A small-molecule ligand and the protein it binds are described below.
Small molecule (SMILES): CC(=O)N[C@@H]1[C@@H](O)[C@H](O)[C@@H](CO)O[C@H]1O

Binding-site contacts:
Ligand atom C5 contacts residue ASN28 of chain 2.A at 3.6 Å.
Ligand atom O5 contacts residue ASN28 of chain 2.A at 2.4 Å (h-bond).
Ligand atom O7 contacts residue ASN28 of chain 2.A at 3.7 Å.
Ligand atom C7 contacts residue ASN28 of chain 2.A at 3.7 Å.
Ligand atom C8 contacts residue ASN28 of chain 2.A at 4.5 Å.
Ligand atom O6 contacts residue THR30 of chain 2.A at 3.8 Å.
Ligand atom C1 contacts residue ALA29 of chain 2.A at 4.3 Å (hydrophobic).
Ligand atom C4 contacts residue ASN28 of chain 2.A at 4.0 Å.
Ligand atom C1 contacts residue THR309 of chain 2.A at 4.0 Å.
Ligand atom O6 contacts residue THR309 of chain 2.A at 3.2 Å.
Ligand atom O5 contacts residue THR309 of chain 2.A at 3.4 Å (h-bond).
Ligand atom C2 contacts residue ASN28 of chain 2.A at 2.3 Å.
Ligand atom C1 contacts residue ASN28 of chain 2.A at 1.4 Å.
Ligand atom N2 contacts residue ASN28 of chain 2.A at 3.1 Å (h-bond).
Ligand atom C6 contacts residue LEU52 of chain 2.B at 3.9 Å (hydrophobic).
Ligand atom O3 contacts residue ASN28 of chain 2.A at 4.4 Å.
Ligand atom O5 contacts residue ALA29 of chain 2.A at 4.4 Å.
Ligand atom O6 contacts residue LEU52 of chain 2.B at 3.4 Å.
Ligand atom C3 contacts residue ASN28 of chain 2.A at 3.7 Å.

Sequence of chain 2.B:
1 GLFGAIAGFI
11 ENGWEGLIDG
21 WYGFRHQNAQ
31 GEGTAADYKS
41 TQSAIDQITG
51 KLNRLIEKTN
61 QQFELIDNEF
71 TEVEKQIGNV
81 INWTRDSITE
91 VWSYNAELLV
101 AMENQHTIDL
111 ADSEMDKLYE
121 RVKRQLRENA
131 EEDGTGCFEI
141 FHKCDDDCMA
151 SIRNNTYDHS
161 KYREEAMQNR

Sequence of chain 2.A:
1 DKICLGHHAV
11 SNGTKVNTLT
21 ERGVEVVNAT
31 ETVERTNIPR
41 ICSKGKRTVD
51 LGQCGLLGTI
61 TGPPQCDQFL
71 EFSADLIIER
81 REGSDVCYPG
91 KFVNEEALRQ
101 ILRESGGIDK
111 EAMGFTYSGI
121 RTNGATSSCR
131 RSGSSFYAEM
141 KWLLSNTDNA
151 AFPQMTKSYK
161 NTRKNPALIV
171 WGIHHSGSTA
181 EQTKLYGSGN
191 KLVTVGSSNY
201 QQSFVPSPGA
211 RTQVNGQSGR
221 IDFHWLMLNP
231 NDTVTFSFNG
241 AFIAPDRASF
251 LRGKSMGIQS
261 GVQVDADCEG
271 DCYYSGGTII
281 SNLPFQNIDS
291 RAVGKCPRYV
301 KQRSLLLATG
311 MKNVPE